Binding-site contacts:
Ligand atom C7 contacts residue UDP1 of chain 1.E at 3.7 Å.
Ligand atom C2 contacts residue UDP1 of chain 1.E at 3.7 Å.
Ligand atom C1 contacts residue UDP1 of chain 1.E at 3.4 Å.
Ligand atom C4 contacts residue GLY346 of chain 1.A at 3.7 Å.
Ligand atom C8 contacts residue MET193 of chain 1.A at 4.0 Å (hydrophobic).
Ligand atom C8 contacts residue UDP1 of chain 1.E at 3.4 Å.
Ligand atom C8 contacts residue HIS190 of chain 1.A at 4.0 Å.
Ligand atom C2 contacts residue SER9 of chain 1.B at 2.5 Å.
Ligand atom N2 contacts residue HIS612 of chain 1.A at 3.7 Å.
Ligand atom C3 contacts residue UDP1 of chain 1.E at 3.5 Å.
Ligand atom O5 contacts residue SER9 of chain 1.B at 2.0 Å (h-bond).
Ligand atom O7 contacts residue PRO348 of chain 1.A at 3.3 Å.
Ligand atom C7 contacts residue SER9 of chain 1.B at 3.5 Å.
Ligand atom C7 contacts residue HIS612 of chain 1.A at 4.0 Å.
Ligand atom O6 contacts residue THR252 of chain 1.A at 2.6 Å (h-bond).
Ligand atom O7 contacts residue HIS190 of chain 1.A at 2.7 Å (h-bond).
Ligand atom C6 contacts residue LEU255 of chain 1.A at 3.7 Å (hydrophobic).
Ligand atom O6 contacts residue GLY346 of chain 1.A at 3.3 Å.
Ligand atom C6 contacts residue THR252 of chain 1.A at 3.5 Å.
Ligand atom C8 contacts residue HIS612 of chain 1.A at 4.0 Å.
Ligand atom O3 contacts residue HIS612 of chain 1.A at 2.9 Å (h-bond).
Ligand atom C5 contacts residue SER9 of chain 1.B at 3.4 Å.
Ligand atom O4 contacts residue LEU345 of chain 1.A at 2.8 Å (h-bond).
Ligand atom C4 contacts residue SER9 of chain 1.B at 4.0 Å.
Ligand atom O4 contacts residue PHE386 of chain 1.A at 3.3 Å.
Ligand atom C4 contacts residue LEU345 of chain 1.A at 3.4 Å (hydrophobic).
Ligand atom N2 contacts residue UDP1 of chain 1.E at 3.0 Å (h-bond).
Ligand atom C3 contacts residue SER9 of chain 1.B at 3.8 Å.
Ligand atom O5 contacts residue PRO251 of chain 1.A at 3.9 Å.
Ligand atom C5 contacts residue THR613 of chain 1.A at 3.7 Å.
Ligand atom O7 contacts residue SER9 of chain 1.B at 3.5 Å.
Ligand atom C7 contacts residue PRO348 of chain 1.A at 3.9 Å (hydrophobic).
Ligand atom O4 contacts residue LEU255 of chain 1.A at 3.9 Å.
Ligand atom C3 contacts residue HIS612 of chain 1.A at 3.6 Å.
Ligand atom C7 contacts residue HIS190 of chain 1.A at 3.6 Å.
Ligand atom C1 contacts residue SER9 of chain 1.B at 1.4 Å.
Ligand atom C8 contacts residue TYR533 of chain 1.A at 3.4 Å (hydrophobic).
Ligand atom O3 contacts residue PRO348 of chain 1.A at 3.5 Å.
Ligand atom N2 contacts residue SER9 of chain 1.B at 3.2 Å (h-bond).
Ligand atom C8 contacts residue CYS609 of chain 1.A at 4.0 Å (hydrophobic).

Sequence of chain 1.B:
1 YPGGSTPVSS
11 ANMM

Sequence of chain 1.A:
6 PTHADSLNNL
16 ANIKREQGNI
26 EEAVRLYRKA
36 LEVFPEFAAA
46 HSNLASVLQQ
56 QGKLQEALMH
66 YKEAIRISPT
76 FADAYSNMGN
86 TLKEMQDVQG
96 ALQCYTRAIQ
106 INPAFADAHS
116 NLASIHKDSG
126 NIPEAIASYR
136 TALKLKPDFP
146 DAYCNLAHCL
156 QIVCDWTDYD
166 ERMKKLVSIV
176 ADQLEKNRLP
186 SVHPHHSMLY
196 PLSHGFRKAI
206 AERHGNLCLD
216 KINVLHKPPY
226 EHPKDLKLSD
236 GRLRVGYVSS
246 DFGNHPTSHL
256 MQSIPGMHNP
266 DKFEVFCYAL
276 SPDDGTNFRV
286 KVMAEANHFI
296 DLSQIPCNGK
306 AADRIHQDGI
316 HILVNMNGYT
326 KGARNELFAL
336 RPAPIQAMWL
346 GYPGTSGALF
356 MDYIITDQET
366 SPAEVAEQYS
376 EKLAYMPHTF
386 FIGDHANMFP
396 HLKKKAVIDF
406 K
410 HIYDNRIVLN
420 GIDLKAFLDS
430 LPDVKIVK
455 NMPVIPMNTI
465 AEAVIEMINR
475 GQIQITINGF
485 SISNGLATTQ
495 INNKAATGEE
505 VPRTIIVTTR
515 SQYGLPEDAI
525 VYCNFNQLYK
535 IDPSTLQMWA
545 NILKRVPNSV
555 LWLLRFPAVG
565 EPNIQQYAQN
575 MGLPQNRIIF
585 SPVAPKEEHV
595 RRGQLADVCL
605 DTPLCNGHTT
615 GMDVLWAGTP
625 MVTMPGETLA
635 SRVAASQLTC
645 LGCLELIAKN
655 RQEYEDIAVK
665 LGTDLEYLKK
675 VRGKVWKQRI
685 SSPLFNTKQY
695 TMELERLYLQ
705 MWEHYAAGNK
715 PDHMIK

A protein and the small-molecule ligand that binds it are described below.
Small molecule (SMILES): CC(=O)N[C@@H]1[C@@H](O)[C@H](O)[C@@H](CO)O[C@H]1O